Sequence of chain 1.A:
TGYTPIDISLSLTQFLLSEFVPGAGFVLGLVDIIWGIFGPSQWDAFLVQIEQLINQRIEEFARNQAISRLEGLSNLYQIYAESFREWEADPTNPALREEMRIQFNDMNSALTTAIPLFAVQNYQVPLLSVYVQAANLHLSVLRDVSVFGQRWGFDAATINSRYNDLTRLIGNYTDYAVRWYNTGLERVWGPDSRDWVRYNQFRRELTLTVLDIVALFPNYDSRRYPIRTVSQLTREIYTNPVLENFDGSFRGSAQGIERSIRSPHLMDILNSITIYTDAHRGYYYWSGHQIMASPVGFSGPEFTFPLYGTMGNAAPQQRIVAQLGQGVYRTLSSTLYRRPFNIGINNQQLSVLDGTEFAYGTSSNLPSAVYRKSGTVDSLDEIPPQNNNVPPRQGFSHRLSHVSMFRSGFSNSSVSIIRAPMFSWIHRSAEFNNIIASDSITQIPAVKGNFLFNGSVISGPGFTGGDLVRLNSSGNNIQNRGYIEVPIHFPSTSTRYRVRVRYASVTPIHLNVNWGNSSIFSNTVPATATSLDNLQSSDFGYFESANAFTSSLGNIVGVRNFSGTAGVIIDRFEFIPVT

A small-molecule ligand and the protein it binds are described below.
Small molecule (SMILES): CC(=O)N[C@@H]1[C@@H](O)[C@@H](O)[C@@H](CO)O[C@H]1O

Binding-site contacts:
Ligand atom O3 contacts residue ARG481 of chain 1.A at 3.3 Å (salt-bridge).
Ligand atom N2 contacts residue ILE478 of chain 1.A at 3.4 Å (h-bond).
Ligand atom C5 contacts residue ARG560 of chain 1.A at 3.8 Å.
Ligand atom C2 contacts residue ARG560 of chain 1.A at 3.7 Å.
Ligand atom C6 contacts residue PHE453 of chain 1.A at 3.8 Å (hydrophobic).
Ligand atom C8 contacts residue GLN479 of chain 1.A at 3.8 Å.
Ligand atom C4 contacts residue ARG481 of chain 1.A at 3.6 Å.
Ligand atom C4 contacts residue GLN479 of chain 1.A at 3.9 Å.
Ligand atom O4 contacts residue PHE453 of chain 1.A at 4.2 Å.
Ligand atom C8 contacts residue ARG481 of chain 1.A at 4.0 Å.
Ligand atom O3 contacts residue ARG560 of chain 1.A at 4.2 Å.
Ligand atom C2 contacts residue GLN479 of chain 1.A at 4.3 Å.
Ligand atom O3 contacts residue ILE478 of chain 1.A at 2.8 Å (h-bond).
Ligand atom C4 contacts residue PHE453 of chain 1.A at 3.9 Å (hydrophobic).
Ligand atom O3 contacts residue ASN480 of chain 1.A at 3.9 Å.
Ligand atom C4 contacts residue ARG560 of chain 1.A at 3.9 Å.
Ligand atom C7 contacts residue ARG481 of chain 1.A at 3.9 Å.
Ligand atom C8 contacts residue ILE478 of chain 1.A at 3.1 Å (hydrophobic).
Ligand atom O4 contacts residue ARG481 of chain 1.A at 3.0 Å (salt-bridge).
Ligand atom O4 contacts residue TYR483 of chain 1.A at 3.8 Å.
Ligand atom C6 contacts residue ARG560 of chain 1.A at 4.0 Å.
Ligand atom C2 contacts residue ILE478 of chain 1.A at 4.1 Å (hydrophobic).
Ligand atom O1 contacts residue ARG560 of chain 1.A at 3.5 Å (salt-bridge).
Ligand atom C3 contacts residue ILE478 of chain 1.A at 3.7 Å (hydrophobic).
Ligand atom C7 contacts residue ILE478 of chain 1.A at 2.9 Å (hydrophobic).
Ligand atom O7 contacts residue ILE478 of chain 1.A at 3.1 Å (h-bond).
Ligand atom C3 contacts residue GLN479 of chain 1.A at 3.6 Å.
Ligand atom O5 contacts residue ARG560 of chain 1.A at 2.9 Å (salt-bridge).
Ligand atom O6 contacts residue ARG560 of chain 1.A at 4.1 Å.
Ligand atom O6 contacts residue PHE451 of chain 1.A at 3.9 Å.
Ligand atom C7 contacts residue GLN479 of chain 1.A at 4.0 Å.
Ligand atom O6 contacts residue TYR483 of chain 1.A at 4.0 Å.
Ligand atom N2 contacts residue GLN479 of chain 1.A at 3.4 Å (h-bond).
Ligand atom O7 contacts residue ARG481 of chain 1.A at 3.1 Å (salt-bridge).
Ligand atom O4 contacts residue ARG560 of chain 1.A at 2.7 Å (salt-bridge).
Ligand atom C3 contacts residue ARG560 of chain 1.A at 4.1 Å.
Ligand atom C1 contacts residue ARG560 of chain 1.A at 3.6 Å.
Ligand atom O7 contacts residue ARG560 of chain 1.A at 4.2 Å.
Ligand atom C6 contacts residue TYR483 of chain 1.A at 4.0 Å (hydrophobic).
Ligand atom O3 contacts residue GLN479 of chain 1.A at 3.6 Å.